Binding-site contacts:
Ligand atom C4A contacts residue ALA24 of chain 34.C at 4.0 Å (hydrophobic).
Ligand atom C5A contacts residue ILE170 of chain 34.A at 3.8 Å (hydrophobic).
Ligand atom O1 contacts residue W711 of chain 34.F at 3.7 Å.
Ligand atom N3A contacts residue TYR146 of chain 34.A at 4.0 Å.
Ligand atom C5A contacts residue ILE144 of chain 34.A at 3.7 Å (hydrophobic).
Ligand atom C31 contacts residue W711 of chain 34.F at 3.0 Å.
Ligand atom C3C contacts residue TYR192 of chain 34.A at 4.0 Å (hydrophobic).
Ligand atom C1B contacts residue ILE183 of chain 34.A at 4.0 Å (hydrophobic).
Ligand atom C3C contacts residue LEU216 of chain 34.A at 3.7 Å (hydrophobic).
Ligand atom C4A contacts residue MET181 of chain 34.A at 3.6 Å (hydrophobic).
Ligand atom C5B contacts residue TYR146 of chain 34.A at 3.4 Å (hydrophobic).
Ligand atom C4A contacts residue ILE170 of chain 34.A at 3.9 Å (hydrophobic).
Ligand atom C2C contacts residue THR97 of chain 34.A at 3.9 Å.
Ligand atom C31 contacts residue ASN214 of chain 34.A at 3.3 Å.
Ligand atom C3 contacts residue W711 of chain 34.F at 3.3 Å.
Ligand atom C1C contacts residue THR97 of chain 34.A at 3.9 Å.
Ligand atom C2B contacts residue ILE219 of chain 34.A at 3.8 Å (hydrophobic).
Ligand atom N2 contacts residue W711 of chain 34.F at 2.9 Å.
Ligand atom C3B contacts residue ILE219 of chain 34.A at 3.8 Å (hydrophobic).
Ligand atom C2A contacts residue TYR146 of chain 34.A at 3.7 Å (hydrophobic).
Ligand atom C4B contacts residue TYR146 of chain 34.A at 3.7 Å (hydrophobic).
Ligand atom C4C contacts residue MET117 of chain 34.A at 3.9 Å (hydrophobic).
Ligand atom C4B contacts residue ILE183 of chain 34.A at 4.0 Å (hydrophobic).
Ligand atom O1 contacts residue THR97 of chain 34.A at 3.4 Å (h-bond).
Ligand atom C5B contacts residue ILE183 of chain 34.A at 3.7 Å (hydrophobic).
Ligand atom C4 contacts residue TYR192 of chain 34.A at 3.5 Å (hydrophobic).
Ligand atom C6B contacts residue TYR146 of chain 34.A at 3.8 Å (hydrophobic).
Ligand atom N3A contacts residue MET181 of chain 34.A at 3.3 Å.
Ligand atom O1B contacts residue ILE95 of chain 34.A at 3.6 Å.
Ligand atom C2A contacts residue MET181 of chain 34.A at 3.7 Å (hydrophobic).
Ligand atom C1C contacts residue PHE115 of chain 34.A at 3.9 Å (hydrophobic).
Ligand atom N3A contacts residue ALA24 of chain 34.C at 3.8 Å.
Ligand atom O1A contacts residue PHE121 of chain 34.A at 4.0 Å.
Ligand atom C2C contacts residue LEU216 of chain 34.A at 3.7 Å (hydrophobic).
Ligand atom C6C contacts residue ILE186 of chain 34.A at 3.9 Å (hydrophobic).
Ligand atom C6B contacts residue ILE183 of chain 34.A at 3.6 Å (hydrophobic).
Ligand atom N2 contacts residue THR97 of chain 34.A at 3.7 Å.
Ligand atom C4A contacts residue LEU14 of chain 35.C at 4.0 Å (hydrophobic).
Ligand atom C5A contacts residue PRO168 of chain 34.A at 4.0 Å (hydrophobic).
Ligand atom C31 contacts residue LEU216 of chain 34.A at 3.4 Å (hydrophobic).

Sequence of chain 34.C:
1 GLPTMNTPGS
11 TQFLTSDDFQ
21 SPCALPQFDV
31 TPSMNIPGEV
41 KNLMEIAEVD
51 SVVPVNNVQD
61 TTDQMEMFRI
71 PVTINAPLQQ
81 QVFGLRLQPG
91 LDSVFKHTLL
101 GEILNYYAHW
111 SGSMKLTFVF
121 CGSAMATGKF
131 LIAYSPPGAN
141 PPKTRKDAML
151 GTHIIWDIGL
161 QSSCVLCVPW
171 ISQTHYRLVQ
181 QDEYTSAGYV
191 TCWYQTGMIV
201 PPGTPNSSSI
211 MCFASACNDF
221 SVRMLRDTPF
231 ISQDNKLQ

Sequence of chain 34.A:
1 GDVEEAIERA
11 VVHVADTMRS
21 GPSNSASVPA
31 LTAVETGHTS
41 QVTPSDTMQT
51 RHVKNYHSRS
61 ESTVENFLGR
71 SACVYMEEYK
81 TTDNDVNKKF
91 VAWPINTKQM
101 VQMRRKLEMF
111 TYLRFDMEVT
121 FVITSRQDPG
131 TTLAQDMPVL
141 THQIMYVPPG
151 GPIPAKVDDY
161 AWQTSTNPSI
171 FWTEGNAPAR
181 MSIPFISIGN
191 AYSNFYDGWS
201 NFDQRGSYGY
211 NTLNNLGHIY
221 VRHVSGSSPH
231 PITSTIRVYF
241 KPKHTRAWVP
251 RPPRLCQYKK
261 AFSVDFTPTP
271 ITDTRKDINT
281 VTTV

Sequence of chain 35.C:
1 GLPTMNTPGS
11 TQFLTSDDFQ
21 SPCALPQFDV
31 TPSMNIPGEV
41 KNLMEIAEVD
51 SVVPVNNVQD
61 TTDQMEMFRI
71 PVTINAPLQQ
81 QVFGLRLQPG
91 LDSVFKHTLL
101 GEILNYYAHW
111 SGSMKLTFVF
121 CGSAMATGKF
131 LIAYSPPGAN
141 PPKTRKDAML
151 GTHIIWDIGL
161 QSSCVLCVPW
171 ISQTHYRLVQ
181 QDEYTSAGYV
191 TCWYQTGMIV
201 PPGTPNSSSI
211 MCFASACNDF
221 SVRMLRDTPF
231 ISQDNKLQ

A small-molecule ligand and the protein it binds are described below.
Small molecule (SMILES): Cc1cc(CCCCCCCOc2ccc(C3=NCCO3)cc2)on1